Binding-site contacts:
Ligand atom C5 contacts residue PRO231 of chain 15.C at 3.7 Å (hydrophobic).
Ligand atom C3 contacts residue PRO274 of chain 15.A at 4.1 Å (hydrophobic).
Ligand atom C3 contacts residue ARG95 of chain 15.C at 3.9 Å.
Ligand atom C4 contacts residue ASN275 of chain 15.A at 3.8 Å.
Ligand atom O6 contacts residue ASP91 of chain 15.C at 3.1 Å.
Ligand atom C4 contacts residue ASP91 of chain 15.C at 3.2 Å.
Ligand atom O10 contacts residue ASN275 of chain 15.A at 2.9 Å (h-bond).
Ligand atom C3 contacts residue PRO274 of chain 15.A at 3.8 Å (hydrophobic).
Ligand atom N5 contacts residue PRO231 of chain 15.C at 2.9 Å (h-bond).
Ligand atom C3 contacts residue ARG104 of chain 15.C at 3.8 Å.
Ligand atom O4 contacts residue ASP91 of chain 15.C at 2.7 Å (salt-bridge).
Ligand atom O7 contacts residue ARG270 of chain 15.A at 3.8 Å.
Ligand atom O3 contacts residue GLY282 of chain 15.A at 3.4 Å.
Ligand atom O6 contacts residue PRO274 of chain 15.A at 3.7 Å.
Ligand atom C4 contacts residue PRO274 of chain 15.A at 4.0 Å (hydrophobic).
Ligand atom C5 contacts residue ASN275 of chain 15.A at 3.6 Å.
Ligand atom C4 contacts residue ASP232 of chain 15.C at 3.5 Å.
Ligand atom C11 contacts residue GLY234 of chain 15.C at 3.8 Å.
Ligand atom C11 contacts residue ASP232 of chain 15.C at 3.8 Å.
Ligand atom C10 contacts residue ASN275 of chain 15.A at 3.3 Å.
Ligand atom N5 contacts residue ASP232 of chain 15.C at 4.1 Å.
Ligand atom O4 contacts residue ASN275 of chain 15.A at 3.0 Å (h-bond).
Ligand atom C4 contacts residue PRO231 of chain 15.C at 3.5 Å (hydrophobic).
Ligand atom O3 contacts residue ASP91 of chain 15.C at 4.0 Å.
Ligand atom O4 contacts residue ASP232 of chain 15.C at 2.7 Å (salt-bridge).
Ligand atom O3 contacts residue PRO274 of chain 15.A at 3.8 Å.
Ligand atom C3 contacts residue ASP232 of chain 15.C at 4.0 Å.
Ligand atom O4 contacts residue ARG95 of chain 15.C at 3.6 Å (salt-bridge).
Ligand atom C5 contacts residue PRO274 of chain 15.A at 4.0 Å (hydrophobic).
Ligand atom C1 contacts residue ARG104 of chain 15.C at 3.6 Å.
Ligand atom C10 contacts residue PRO231 of chain 15.C at 3.8 Å (hydrophobic).
Ligand atom C4 contacts residue ARG104 of chain 15.C at 3.9 Å.
Ligand atom C6 contacts residue ASP91 of chain 15.C at 3.8 Å.
Ligand atom O1B contacts residue ARG104 of chain 15.C at 2.8 Å (salt-bridge).
Ligand atom O4 contacts residue PRO231 of chain 15.C at 3.8 Å.
Ligand atom C11 contacts residue ILE233 of chain 15.C at 3.8 Å (hydrophobic).
Ligand atom O7 contacts residue PRO274 of chain 15.A at 3.4 Å.
Ligand atom C11 contacts residue PRO231 of chain 15.C at 3.7 Å (hydrophobic).
Ligand atom N5 contacts residue ASN275 of chain 15.A at 3.6 Å (h-bond).
Ligand atom O10 contacts residue ARG270 of chain 15.A at 3.3 Å.

The small molecule below binds the protein below.
Small molecule (SMILES): CC(=O)N[C@H]1[C@H]([C@H](O)[C@H](O)CO)O[C@@](OC[C@H]2O[C@@H](O[C@H]3[C@H](O)[C@@H](O)[C@H](O)O[C@@H]3CO)[C@H](O)[C@@H](O)[C@H]2O)(C(=O)O)C[C@@H]1O

Sequence of chain 15.C:
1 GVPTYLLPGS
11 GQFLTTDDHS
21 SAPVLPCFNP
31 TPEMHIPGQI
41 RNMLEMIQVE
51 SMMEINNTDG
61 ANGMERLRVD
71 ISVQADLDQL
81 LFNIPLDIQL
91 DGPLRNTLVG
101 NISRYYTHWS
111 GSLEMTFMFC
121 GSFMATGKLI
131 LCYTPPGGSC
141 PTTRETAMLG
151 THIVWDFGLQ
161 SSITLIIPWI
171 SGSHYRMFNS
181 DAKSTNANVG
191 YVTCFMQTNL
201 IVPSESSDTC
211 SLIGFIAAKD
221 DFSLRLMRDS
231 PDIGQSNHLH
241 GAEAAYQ

Sequence of chain 15.A:
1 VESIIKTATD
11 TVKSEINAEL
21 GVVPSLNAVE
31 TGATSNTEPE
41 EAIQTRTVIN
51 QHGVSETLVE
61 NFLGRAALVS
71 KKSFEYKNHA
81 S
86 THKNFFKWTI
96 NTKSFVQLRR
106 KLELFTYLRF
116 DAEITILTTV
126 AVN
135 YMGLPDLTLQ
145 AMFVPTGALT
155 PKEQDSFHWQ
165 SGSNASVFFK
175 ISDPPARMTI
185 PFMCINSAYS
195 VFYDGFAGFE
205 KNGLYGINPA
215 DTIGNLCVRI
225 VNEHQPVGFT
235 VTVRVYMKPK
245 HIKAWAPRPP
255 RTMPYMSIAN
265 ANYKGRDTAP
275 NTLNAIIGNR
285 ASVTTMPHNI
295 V